Binding-site contacts:
Ligand atom O7 contacts residue ASN412 of chain 1.D at 3.5 Å (h-bond).
Ligand atom C1 contacts residue ASN412 of chain 1.D at 1.5 Å.
Ligand atom O7 contacts residue THR414 of chain 1.D at 3.3 Å.
Ligand atom N2 contacts residue THR414 of chain 1.D at 4.2 Å.
Ligand atom C8 contacts residue ASN412 of chain 1.D at 3.7 Å.
Ligand atom C4 contacts residue ASN412 of chain 1.D at 4.3 Å.
Ligand atom N2 contacts residue ASN412 of chain 1.D at 2.8 Å (h-bond).
Ligand atom C7 contacts residue ASN412 of chain 1.D at 3.1 Å.
Ligand atom C3 contacts residue ASN412 of chain 1.D at 3.9 Å.
Ligand atom O5 contacts residue ASN412 of chain 1.D at 2.5 Å (h-bond).
Ligand atom C5 contacts residue ASN412 of chain 1.D at 3.6 Å.
Ligand atom C7 contacts residue THR414 of chain 1.D at 4.1 Å.
Ligand atom C2 contacts residue ASN412 of chain 1.D at 2.7 Å.
Ligand atom O7 contacts residue MET413 of chain 1.D at 4.1 Å.

A protein and the small-molecule ligand that binds it are described below.
Small molecule (SMILES): CC(=O)N[C@@H]1[C@@H](O)[C@H](O)[C@@H](CO)O[C@H]1O

Sequence of chain 1.D:
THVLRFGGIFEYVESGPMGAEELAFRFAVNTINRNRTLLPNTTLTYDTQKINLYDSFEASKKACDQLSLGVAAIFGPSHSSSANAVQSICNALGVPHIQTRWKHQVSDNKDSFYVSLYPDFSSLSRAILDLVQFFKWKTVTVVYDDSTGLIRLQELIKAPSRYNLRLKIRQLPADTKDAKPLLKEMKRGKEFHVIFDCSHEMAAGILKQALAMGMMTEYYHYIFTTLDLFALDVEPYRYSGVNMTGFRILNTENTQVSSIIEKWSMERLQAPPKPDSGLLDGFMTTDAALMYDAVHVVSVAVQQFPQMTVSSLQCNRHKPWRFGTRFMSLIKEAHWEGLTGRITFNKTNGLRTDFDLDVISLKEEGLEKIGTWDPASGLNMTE